Sequence of chain 1.A:
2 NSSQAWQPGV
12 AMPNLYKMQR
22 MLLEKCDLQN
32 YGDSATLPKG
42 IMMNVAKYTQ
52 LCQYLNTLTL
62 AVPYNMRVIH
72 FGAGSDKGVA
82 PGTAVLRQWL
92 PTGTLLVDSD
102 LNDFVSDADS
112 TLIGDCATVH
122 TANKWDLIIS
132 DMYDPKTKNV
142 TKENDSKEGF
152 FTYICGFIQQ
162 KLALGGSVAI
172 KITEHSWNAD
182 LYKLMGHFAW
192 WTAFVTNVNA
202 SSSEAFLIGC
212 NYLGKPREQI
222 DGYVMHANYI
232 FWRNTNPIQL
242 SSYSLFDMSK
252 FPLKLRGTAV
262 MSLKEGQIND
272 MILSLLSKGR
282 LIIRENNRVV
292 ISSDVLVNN

Sequence of chain 1.B:
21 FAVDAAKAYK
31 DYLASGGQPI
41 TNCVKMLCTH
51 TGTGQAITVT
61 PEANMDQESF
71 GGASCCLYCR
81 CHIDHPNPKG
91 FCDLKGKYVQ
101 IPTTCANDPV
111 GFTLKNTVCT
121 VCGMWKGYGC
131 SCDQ

The protein below binds the small molecule below.
Small molecule (SMILES): OC[C@@]1(O)OC[C@@H](O)[C@@H](O)[C@@H]1O

Binding-site contacts:
Ligand atom O4 contacts residue CYS43 of chain 1.B at 3.8 Å.
Ligand atom O3 contacts residue PHE70 of chain 1.B at 3.8 Å.
Ligand atom C1 contacts residue PRO109 of chain 1.B at 3.8 Å (hydrophobic).
Ligand atom O4 contacts residue MET43 of chain 1.A at 3.9 Å.
Ligand atom C1 contacts residue THR41 of chain 1.B at 4.2 Å.
Ligand atom O2 contacts residue ALA106 of chain 1.B at 4.2 Å.
Ligand atom O1 contacts residue ASN42 of chain 1.B at 3.3 Å (h-bond).
Ligand atom O3 contacts residue CYS43 of chain 1.B at 2.7 Å (h-bond).
Ligand atom C1 contacts residue ALA106 of chain 1.B at 4.4 Å (hydrophobic).
Ligand atom C4 contacts residue CYS43 of chain 1.B at 4.2 Å (hydrophobic).
Ligand atom C5 contacts residue ASN42 of chain 1.B at 3.9 Å.
Ligand atom O5 contacts residue ASN42 of chain 1.B at 2.8 Å (h-bond).
Ligand atom C2 contacts residue CYS43 of chain 1.B at 4.4 Å (hydrophobic).
Ligand atom C3 contacts residue CYS43 of chain 1.B at 3.4 Å (hydrophobic).
Ligand atom O5 contacts residue THR41 of chain 1.B at 3.7 Å.
Ligand atom C6 contacts residue ASN42 of chain 1.B at 4.2 Å.
Ligand atom C1 contacts residue ASN42 of chain 1.B at 4.3 Å.
Ligand atom O6 contacts residue ASN42 of chain 1.B at 3.7 Å.
Ligand atom O6 contacts residue ILE40 of chain 1.B at 4.5 Å.
Ligand atom O1 contacts residue PRO109 of chain 1.B at 4.2 Å.
Ligand atom C1 contacts residue ASN107 of chain 1.B at 4.1 Å.
Ligand atom O1 contacts residue THR41 of chain 1.B at 3.3 Å.
Ligand atom C3 contacts residue ASN42 of chain 1.B at 3.7 Å.
Ligand atom C2 contacts residue THR41 of chain 1.B at 4.4 Å.
Ligand atom O6 contacts residue THR41 of chain 1.B at 3.5 Å.
Ligand atom C1 contacts residue ILE40 of chain 1.B at 3.8 Å (hydrophobic).
Ligand atom C4 contacts residue ASN42 of chain 1.B at 4.2 Å.
Ligand atom C2 contacts residue ASN42 of chain 1.B at 4.2 Å.
Ligand atom C6 contacts residue THR41 of chain 1.B at 4.1 Å.
Ligand atom O1 contacts residue ILE40 of chain 1.B at 3.0 Å (h-bond).
Ligand atom O4 contacts residue GLY41 of chain 1.A at 4.1 Å.
Ligand atom O4 contacts residue ASN42 of chain 1.B at 4.4 Å.
Ligand atom O1 contacts residue CYS43 of chain 1.B at 2.9 Å (h-bond).
Ligand atom C1 contacts residue CYS43 of chain 1.B at 3.9 Å (hydrophobic).